Sequence of chain 1.C:
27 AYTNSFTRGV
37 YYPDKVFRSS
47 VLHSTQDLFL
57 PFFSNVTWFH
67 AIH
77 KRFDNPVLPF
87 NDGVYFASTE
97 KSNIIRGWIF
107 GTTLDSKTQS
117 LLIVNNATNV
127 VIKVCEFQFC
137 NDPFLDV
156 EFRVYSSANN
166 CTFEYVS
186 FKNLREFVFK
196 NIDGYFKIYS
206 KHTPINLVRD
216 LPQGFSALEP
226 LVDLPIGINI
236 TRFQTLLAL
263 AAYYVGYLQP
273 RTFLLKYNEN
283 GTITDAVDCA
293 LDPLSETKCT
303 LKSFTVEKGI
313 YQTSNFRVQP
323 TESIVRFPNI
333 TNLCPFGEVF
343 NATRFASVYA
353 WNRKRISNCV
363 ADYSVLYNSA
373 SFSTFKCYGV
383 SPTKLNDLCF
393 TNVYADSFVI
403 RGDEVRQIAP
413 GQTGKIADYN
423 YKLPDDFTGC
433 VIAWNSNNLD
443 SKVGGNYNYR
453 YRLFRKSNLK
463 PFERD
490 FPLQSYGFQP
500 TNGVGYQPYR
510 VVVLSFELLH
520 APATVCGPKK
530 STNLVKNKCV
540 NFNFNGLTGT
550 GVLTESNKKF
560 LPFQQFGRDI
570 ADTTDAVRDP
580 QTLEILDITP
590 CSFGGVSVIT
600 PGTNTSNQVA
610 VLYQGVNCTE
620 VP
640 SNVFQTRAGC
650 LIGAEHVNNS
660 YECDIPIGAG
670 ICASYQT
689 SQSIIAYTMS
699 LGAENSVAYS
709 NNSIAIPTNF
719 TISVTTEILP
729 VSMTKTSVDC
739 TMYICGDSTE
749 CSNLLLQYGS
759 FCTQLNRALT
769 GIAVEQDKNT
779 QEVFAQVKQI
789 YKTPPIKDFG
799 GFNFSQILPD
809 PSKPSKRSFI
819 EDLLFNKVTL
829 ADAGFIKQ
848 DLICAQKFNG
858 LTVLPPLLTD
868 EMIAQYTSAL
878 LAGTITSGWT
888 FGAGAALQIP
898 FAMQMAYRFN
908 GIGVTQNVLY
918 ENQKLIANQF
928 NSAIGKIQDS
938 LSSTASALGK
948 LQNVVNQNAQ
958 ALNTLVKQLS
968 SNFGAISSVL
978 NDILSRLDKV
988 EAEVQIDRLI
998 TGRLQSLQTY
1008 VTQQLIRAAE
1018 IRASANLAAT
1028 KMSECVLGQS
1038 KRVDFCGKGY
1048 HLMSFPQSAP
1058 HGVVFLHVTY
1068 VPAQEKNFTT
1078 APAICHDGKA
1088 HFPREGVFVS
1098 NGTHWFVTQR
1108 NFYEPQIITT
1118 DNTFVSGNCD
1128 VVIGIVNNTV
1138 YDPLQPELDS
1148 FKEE

A small-molecule ligand and the protein it binds are described below.
Small molecule (SMILES): CC(=O)N[C@H]1[C@H](O[C@H]2[C@H](O)[C@@H](NC(C)=O)CO[C@@H]2CO)O[C@H](CO)[C@@H](O)[C@@H]1O

Binding-site contacts:
Ligand atom C4 contacts residue HIS1101 of chain 1.C at 3.8 Å.
Ligand atom O7 contacts residue ASN1098 of chain 1.C at 3.4 Å (h-bond).
Ligand atom C7 contacts residue ASN1098 of chain 1.C at 3.3 Å.
Ligand atom O7 contacts residue HIS1101 of chain 1.C at 3.0 Å (h-bond).
Ligand atom C3 contacts residue HIS1101 of chain 1.C at 3.5 Å.
Ligand atom O5 contacts residue ASN1098 of chain 1.C at 2.4 Å (h-bond).
Ligand atom C8 contacts residue THR1100 of chain 1.C at 4.2 Å.
Ligand atom C1 contacts residue THR1100 of chain 1.C at 3.6 Å.
Ligand atom C7 contacts residue THR1100 of chain 1.C at 4.0 Å.
Ligand atom C2 contacts residue THR1100 of chain 1.C at 3.5 Å.
Ligand atom O3 contacts residue THR1100 of chain 1.C at 4.2 Å.
Ligand atom C1 contacts residue ASN1098 of chain 1.C at 1.4 Å.
Ligand atom C5 contacts residue ASN1098 of chain 1.C at 3.7 Å.
Ligand atom C6 contacts residue PHE1103 of chain 1.C at 3.5 Å (hydrophobic).
Ligand atom C7 contacts residue HIS1101 of chain 1.C at 4.1 Å.
Ligand atom O5 contacts residue PHE1103 of chain 1.C at 3.7 Å.
Ligand atom C4 contacts residue ASN1098 of chain 1.C at 4.2 Å.
Ligand atom N2 contacts residue THR1100 of chain 1.C at 2.9 Å (h-bond).
Ligand atom O5 contacts residue HIS1101 of chain 1.C at 4.2 Å.
Ligand atom O3 contacts residue HIS1101 of chain 1.C at 4.3 Å.
Ligand atom C8 contacts residue ILE1114 of chain 1.C at 4.4 Å (hydrophobic).
Ligand atom C5 contacts residue PHE1103 of chain 1.C at 3.8 Å (hydrophobic).
Ligand atom C5 contacts residue HIS1101 of chain 1.C at 3.5 Å.
Ligand atom C1 contacts residue PHE1103 of chain 1.C at 4.5 Å (hydrophobic).
Ligand atom C8 contacts residue ASN1098 of chain 1.C at 4.1 Å.
Ligand atom C2 contacts residue HIS1101 of chain 1.C at 4.1 Å.
Ligand atom C3 contacts residue ASN1098 of chain 1.C at 3.8 Å.
Ligand atom C3 contacts residue THR1100 of chain 1.C at 3.5 Å.
Ligand atom C2 contacts residue ASN1098 of chain 1.C at 2.5 Å.
Ligand atom C1 contacts residue HIS1101 of chain 1.C at 3.8 Å.
Ligand atom O4 contacts residue HIS1101 of chain 1.C at 3.5 Å.
Ligand atom N2 contacts residue ASN1098 of chain 1.C at 2.9 Å (h-bond).
Ligand atom C8 contacts residue HIS1101 of chain 1.C at 4.5 Å.